A protein and the small-molecule ligand that binds it are described below.
Small molecule (SMILES): CC(=O)N[C@H]1[C@H](O[C@H]2[C@H](O)[C@@H](NC(C)=O)CO[C@@H]2CO)O[C@H](CO)[C@@H](O[C@@H]2O[C@H](CO)[C@@H](O)[C@H](O)[C@@H]2O)[C@@H]1O

Binding-site contacts:
Ligand atom C1 contacts residue ASN232 of chain 1.D at 1.4 Å.
Ligand atom C6 contacts residue NAG1 of chain 1.M at 3.5 Å.
Ligand atom C2 contacts residue SER415 of chain 1.D at 4.0 Å.
Ligand atom C1 contacts residue SER415 of chain 1.D at 3.6 Å.
Ligand atom O3 contacts residue CYS413 of chain 1.D at 3.5 Å.
Ligand atom C4 contacts residue GLU181 of chain 1.D at 3.4 Å.
Ligand atom C5 contacts residue ASN232 of chain 1.D at 3.6 Å.
Ligand atom N2 contacts residue SER415 of chain 1.D at 3.4 Å.
Ligand atom C3 contacts residue GLU181 of chain 1.D at 3.9 Å.
Ligand atom C6 contacts residue GLU181 of chain 1.D at 4.2 Å.
Ligand atom O7 contacts residue ASN346 of chain 1.D at 4.1 Å.
Ligand atom O5 contacts residue GLU181 of chain 1.D at 3.7 Å.
Ligand atom O6 contacts residue NAG1 of chain 1.M at 3.6 Å.
Ligand atom O3 contacts residue GLU181 of chain 1.D at 3.6 Å.
Ligand atom C7 contacts residue ASN346 of chain 1.D at 4.1 Å.
Ligand atom C4 contacts residue VAL414 of chain 1.D at 3.9 Å (hydrophobic).
Ligand atom C8 contacts residue SER415 of chain 1.D at 4.1 Å.
Ligand atom O4 contacts residue GLU181 of chain 1.D at 4.0 Å.
Ligand atom C5 contacts residue VAL414 of chain 1.D at 3.6 Å (hydrophobic).
Ligand atom O4 contacts residue VAL414 of chain 1.D at 3.9 Å.
Ligand atom C5 contacts residue GLU181 of chain 1.D at 3.8 Å.
Ligand atom C6 contacts residue GLY348 of chain 1.D at 4.0 Å.
Ligand atom O7 contacts residue PRO182 of chain 1.D at 4.1 Å.
Ligand atom O6 contacts residue GLY348 of chain 1.D at 3.9 Å.
Ligand atom C8 contacts residue PHE345 of chain 1.D at 4.1 Å (hydrophobic).
Ligand atom C5 contacts residue NAG1 of chain 1.M at 3.6 Å.
Ligand atom C2 contacts residue ASN232 of chain 1.D at 2.5 Å.
Ligand atom O5 contacts residue ASN232 of chain 1.D at 2.3 Å (h-bond).
Ligand atom C7 contacts residue ASN232 of chain 1.D at 3.7 Å.
Ligand atom O6 contacts residue ARG412 of chain 1.D at 3.6 Å.
Ligand atom O7 contacts residue ASN232 of chain 1.D at 3.9 Å.
Ligand atom O6 contacts residue CYS413 of chain 1.D at 3.5 Å.
Ligand atom N2 contacts residue ASN232 of chain 1.D at 3.0 Å (h-bond).
Ligand atom O5 contacts residue NAG1 of chain 1.M at 3.5 Å.
Ligand atom C1 contacts residue VAL414 of chain 1.D at 4.0 Å (hydrophobic).
Ligand atom C3 contacts residue VAL414 of chain 1.D at 3.7 Å (hydrophobic).
Ligand atom C8 contacts residue LEU231 of chain 1.D at 3.6 Å (hydrophobic).
Ligand atom C8 contacts residue ASN346 of chain 1.D at 3.5 Å.
Ligand atom C3 contacts residue ASN232 of chain 1.D at 3.8 Å.
Ligand atom C1 contacts residue GLU181 of chain 1.D at 3.3 Å.

Sequence of chain 1.D:
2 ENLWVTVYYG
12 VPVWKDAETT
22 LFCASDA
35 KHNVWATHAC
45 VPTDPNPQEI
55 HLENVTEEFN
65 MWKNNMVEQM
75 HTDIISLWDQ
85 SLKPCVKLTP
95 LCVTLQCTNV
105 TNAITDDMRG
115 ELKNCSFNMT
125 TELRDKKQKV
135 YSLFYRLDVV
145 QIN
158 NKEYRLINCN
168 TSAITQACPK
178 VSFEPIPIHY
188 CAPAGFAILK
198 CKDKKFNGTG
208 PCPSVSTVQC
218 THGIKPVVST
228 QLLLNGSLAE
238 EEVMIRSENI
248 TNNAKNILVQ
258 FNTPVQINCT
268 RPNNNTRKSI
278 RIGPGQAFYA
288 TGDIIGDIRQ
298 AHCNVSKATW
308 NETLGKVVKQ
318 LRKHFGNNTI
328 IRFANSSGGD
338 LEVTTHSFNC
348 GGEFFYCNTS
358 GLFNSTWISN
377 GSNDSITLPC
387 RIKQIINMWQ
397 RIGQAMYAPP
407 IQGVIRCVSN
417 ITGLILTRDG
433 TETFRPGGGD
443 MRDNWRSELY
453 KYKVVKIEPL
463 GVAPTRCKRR